Binding-site contacts:
Ligand atom N34 contacts residue MET40 of chain 1.B at 3.7 Å.
Ligand atom C8 contacts residue LEU166 of chain 1.B at 3.7 Å (hydrophobic).
Ligand atom N26 contacts residue SER176 of chain 1.B at 3.8 Å.
Ligand atom C10 contacts residue LEU166 of chain 1.B at 3.4 Å (hydrophobic).
Ligand atom C25 contacts residue THR128 of chain 1.B at 3.8 Å.
Ligand atom F36 contacts residue TYR110 of chain 1.B at 2.9 Å.
Ligand atom C9 contacts residue GLY116 of chain 1.B at 3.6 Å.
Ligand atom C14 contacts residue MET113 of chain 1.B at 3.5 Å (hydrophobic).
Ligand atom C1 contacts residue ALA59 of chain 1.B at 3.3 Å (hydrophobic).
Ligand atom C16 contacts residue MET40 of chain 1.B at 3.3 Å (hydrophobic).
Ligand atom C19 contacts residue ILE33 of chain 1.B at 3.7 Å (hydrophobic).
Ligand atom O35 contacts residue VAL48 of chain 1.B at 3.7 Å.
Ligand atom C23 contacts residue TYR110 of chain 1.B at 3.1 Å (hydrophobic).
Ligand atom C5 contacts residue PRO114 of chain 1.B at 3.7 Å (hydrophobic).
Ligand atom F36 contacts residue VAL111 of chain 1.B at 3.5 Å.
Ligand atom C9 contacts residue MET113 of chain 1.B at 3.2 Å (hydrophobic).
Ligand atom C5 contacts residue MET113 of chain 1.B at 3.2 Å (hydrophobic).
Ligand atom C24 contacts residue SER117 of chain 1.B at 3.7 Å.
Ligand atom C4 contacts residue MET40 of chain 1.B at 3.6 Å (hydrophobic).
Ligand atom N27 contacts residue LYS61 of chain 1.B at 3.4 Å.
Ligand atom C5 contacts residue GLY116 of chain 1.B at 3.4 Å.
Ligand atom C13 contacts residue TYR110 of chain 1.B at 3.5 Å (hydrophobic).
Ligand atom C7 contacts residue ALA59 of chain 1.B at 3.5 Å (hydrophobic).
Ligand atom C1 contacts residue LEU166 of chain 1.B at 3.7 Å (hydrophobic).
Ligand atom N29 contacts residue LEU166 of chain 1.B at 3.5 Å.
Ligand atom N34 contacts residue TYR112 of chain 1.B at 3.4 Å.
Ligand atom C2 contacts residue SER176 of chain 1.B at 3.7 Å.
Ligand atom C11 contacts residue LEU166 of chain 1.B at 3.3 Å (hydrophobic).
Ligand atom C5 contacts residue TYR112 of chain 1.B at 3.6 Å (hydrophobic).
Ligand atom C18 contacts residue PRO114 of chain 1.B at 3.5 Å (hydrophobic).
Ligand atom C20 contacts residue ARG121 of chain 1.B at 3.7 Å.
Ligand atom C9 contacts residue TYR112 of chain 1.B at 3.7 Å (hydrophobic).
Ligand atom N30 contacts residue MET113 of chain 1.B at 3.1 Å (h-bond).
Ligand atom C1 contacts residue VAL111 of chain 1.B at 3.5 Å (hydrophobic).
Ligand atom C10 contacts residue ALA59 of chain 1.B at 3.6 Å (hydrophobic).
Ligand atom N26 contacts residue TYR110 of chain 1.B at 3.2 Å.
Ligand atom C18 contacts residue ARG121 of chain 1.B at 3.4 Å.
Ligand atom N34 contacts residue MET113 of chain 1.B at 2.7 Å (h-bond).
Ligand atom C17 contacts residue ILE33 of chain 1.B at 3.5 Å (hydrophobic).
Ligand atom C16 contacts residue GLY41 of chain 1.B at 3.5 Å.

Sequence of chain 1.B:
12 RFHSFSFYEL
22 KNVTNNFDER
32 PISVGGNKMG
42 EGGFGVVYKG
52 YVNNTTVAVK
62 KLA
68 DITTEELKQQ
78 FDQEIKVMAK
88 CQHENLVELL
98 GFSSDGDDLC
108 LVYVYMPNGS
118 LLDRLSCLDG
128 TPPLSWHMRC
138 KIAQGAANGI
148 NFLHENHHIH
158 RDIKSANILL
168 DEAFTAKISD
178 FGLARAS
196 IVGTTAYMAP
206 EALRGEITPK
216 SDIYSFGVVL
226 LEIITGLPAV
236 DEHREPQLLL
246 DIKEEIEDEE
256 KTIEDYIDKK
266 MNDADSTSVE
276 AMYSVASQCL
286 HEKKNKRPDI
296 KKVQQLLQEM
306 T

This small molecule binds to this protein.
Small molecule (SMILES): Cc1ncc(-c2nc3c(OC4(C)CC4)nc(Nc4cnn(C5CCN(C)CC5)c4)nc3cc2F)cn1